Sequence of chain 1.A:
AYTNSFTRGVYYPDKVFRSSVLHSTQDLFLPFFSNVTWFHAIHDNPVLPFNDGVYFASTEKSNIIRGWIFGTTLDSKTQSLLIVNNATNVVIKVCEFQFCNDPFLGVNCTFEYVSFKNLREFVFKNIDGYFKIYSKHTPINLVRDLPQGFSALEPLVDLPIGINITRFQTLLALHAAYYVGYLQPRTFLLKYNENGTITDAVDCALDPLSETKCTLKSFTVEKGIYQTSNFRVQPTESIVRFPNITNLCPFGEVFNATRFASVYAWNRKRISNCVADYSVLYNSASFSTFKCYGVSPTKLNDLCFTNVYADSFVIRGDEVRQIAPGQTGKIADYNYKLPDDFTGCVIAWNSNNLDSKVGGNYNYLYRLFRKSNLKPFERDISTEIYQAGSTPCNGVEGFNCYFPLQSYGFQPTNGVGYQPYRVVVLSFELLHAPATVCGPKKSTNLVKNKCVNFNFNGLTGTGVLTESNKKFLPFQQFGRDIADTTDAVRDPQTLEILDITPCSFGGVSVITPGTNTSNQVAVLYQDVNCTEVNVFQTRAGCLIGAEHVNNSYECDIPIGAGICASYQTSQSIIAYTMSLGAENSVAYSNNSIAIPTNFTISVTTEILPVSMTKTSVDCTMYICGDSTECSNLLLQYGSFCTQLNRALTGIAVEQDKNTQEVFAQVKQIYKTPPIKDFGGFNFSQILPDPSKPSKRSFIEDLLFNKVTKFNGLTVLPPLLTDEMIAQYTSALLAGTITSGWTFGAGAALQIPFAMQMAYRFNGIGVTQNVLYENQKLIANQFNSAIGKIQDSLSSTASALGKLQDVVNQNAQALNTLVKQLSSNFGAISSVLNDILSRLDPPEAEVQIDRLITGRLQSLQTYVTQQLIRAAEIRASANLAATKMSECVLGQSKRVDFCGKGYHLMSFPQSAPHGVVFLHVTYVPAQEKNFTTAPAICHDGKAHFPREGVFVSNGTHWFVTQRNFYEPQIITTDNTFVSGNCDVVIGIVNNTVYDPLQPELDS

The protein below binds the small molecule below.
Small molecule (SMILES): CC(=O)N[C@H]1[C@H](O[C@H]2[C@H](O)[C@@H](NC(C)=O)CO[C@@H]2CO)O[C@H](CO)[C@@H](O)[C@@H]1O

Binding-site contacts:
Ligand atom C1 contacts residue ASN1134 of chain 1.A at 1.4 Å.
Ligand atom N2 contacts residue ASN1134 of chain 1.A at 2.9 Å (h-bond).
Ligand atom C3 contacts residue ASN1134 of chain 1.A at 3.8 Å.
Ligand atom C8 contacts residue ASN1134 of chain 1.A at 4.2 Å.
Ligand atom O5 contacts residue ASN1134 of chain 1.A at 2.4 Å (h-bond).
Ligand atom C5 contacts residue ASN1134 of chain 1.A at 3.6 Å.
Ligand atom C4 contacts residue ASN1134 of chain 1.A at 4.2 Å.
Ligand atom C2 contacts residue ASN1134 of chain 1.A at 2.5 Å.
Ligand atom C7 contacts residue ASN1134 of chain 1.A at 3.0 Å.
Ligand atom O7 contacts residue ASN1134 of chain 1.A at 2.7 Å (h-bond).